Binding-site contacts:
Ligand atom O contacts residue PHE67 of chain 1.A at 4.3 Å.
Ligand atom O contacts residue ILE15 of chain 1.B at 3.6 Å.
Ligand atom OXT contacts residue GLY1 of chain 1.V at 3.4 Å (h-bond).
Ligand atom O contacts residue PHE11 of chain 1.B at 4.5 Å.
Ligand atom O contacts residue PHE76 of chain 1.B at 4.4 Å.
Ligand atom N contacts residue GLY1 of chain 1.V at 4.3 Å.
Ligand atom OXT contacts residue ILE15 of chain 1.B at 4.1 Å.
Ligand atom C contacts residue PHE11 of chain 1.B at 4.1 Å (hydrophobic).
Ligand atom OXT contacts residue PHE11 of chain 1.B at 4.0 Å.
Ligand atom N contacts residue PHE67 of chain 1.A at 4.5 Å.
Ligand atom C contacts residue ILE15 of chain 1.B at 4.2 Å (hydrophobic).
Ligand atom CA contacts residue PHE76 of chain 1.B at 4.0 Å (hydrophobic).
Ligand atom CA contacts residue PHE67 of chain 1.A at 3.9 Å (hydrophobic).

Sequence of chain 1.B:
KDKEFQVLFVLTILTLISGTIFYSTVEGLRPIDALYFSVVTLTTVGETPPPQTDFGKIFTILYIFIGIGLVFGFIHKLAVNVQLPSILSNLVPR

The protein below binds the small molecule below.
Small molecule (SMILES): NCC(=O)O

Sequence of chain 1.A:
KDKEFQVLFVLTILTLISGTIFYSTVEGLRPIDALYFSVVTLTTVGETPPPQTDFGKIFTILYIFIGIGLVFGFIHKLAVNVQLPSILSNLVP